The protein below binds the small molecule below.
Small molecule (SMILES): Nc1ncnc2c1ncn2[C@@H]1O[C@H](CO[P](=O)(O)O[P](=O)(O)NP(=O)(O)O)[C@@H](O)[C@H]1O

Sequence of chain 1.D:
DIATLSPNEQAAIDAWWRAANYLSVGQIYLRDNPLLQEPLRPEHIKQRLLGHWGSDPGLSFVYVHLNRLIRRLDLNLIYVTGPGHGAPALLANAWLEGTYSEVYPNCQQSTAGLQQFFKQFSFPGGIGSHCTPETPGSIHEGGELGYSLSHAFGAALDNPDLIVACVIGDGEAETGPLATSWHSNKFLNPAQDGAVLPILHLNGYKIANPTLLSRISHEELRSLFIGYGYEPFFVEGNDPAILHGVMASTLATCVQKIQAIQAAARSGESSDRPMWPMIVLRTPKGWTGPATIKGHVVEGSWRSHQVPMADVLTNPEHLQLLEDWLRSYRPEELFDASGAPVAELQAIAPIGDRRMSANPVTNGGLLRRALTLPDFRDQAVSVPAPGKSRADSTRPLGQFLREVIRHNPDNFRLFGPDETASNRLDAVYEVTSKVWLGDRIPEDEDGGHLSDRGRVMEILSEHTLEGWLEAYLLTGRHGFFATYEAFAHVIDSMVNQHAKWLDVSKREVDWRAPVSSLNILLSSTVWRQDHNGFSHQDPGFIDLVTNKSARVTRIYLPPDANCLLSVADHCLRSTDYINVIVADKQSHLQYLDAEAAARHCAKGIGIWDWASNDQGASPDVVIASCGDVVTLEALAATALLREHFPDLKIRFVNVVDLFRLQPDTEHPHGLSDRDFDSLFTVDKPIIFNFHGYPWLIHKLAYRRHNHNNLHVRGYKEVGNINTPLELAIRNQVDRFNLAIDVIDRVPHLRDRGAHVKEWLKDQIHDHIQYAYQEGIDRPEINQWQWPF

Sequence of chain 1.C:
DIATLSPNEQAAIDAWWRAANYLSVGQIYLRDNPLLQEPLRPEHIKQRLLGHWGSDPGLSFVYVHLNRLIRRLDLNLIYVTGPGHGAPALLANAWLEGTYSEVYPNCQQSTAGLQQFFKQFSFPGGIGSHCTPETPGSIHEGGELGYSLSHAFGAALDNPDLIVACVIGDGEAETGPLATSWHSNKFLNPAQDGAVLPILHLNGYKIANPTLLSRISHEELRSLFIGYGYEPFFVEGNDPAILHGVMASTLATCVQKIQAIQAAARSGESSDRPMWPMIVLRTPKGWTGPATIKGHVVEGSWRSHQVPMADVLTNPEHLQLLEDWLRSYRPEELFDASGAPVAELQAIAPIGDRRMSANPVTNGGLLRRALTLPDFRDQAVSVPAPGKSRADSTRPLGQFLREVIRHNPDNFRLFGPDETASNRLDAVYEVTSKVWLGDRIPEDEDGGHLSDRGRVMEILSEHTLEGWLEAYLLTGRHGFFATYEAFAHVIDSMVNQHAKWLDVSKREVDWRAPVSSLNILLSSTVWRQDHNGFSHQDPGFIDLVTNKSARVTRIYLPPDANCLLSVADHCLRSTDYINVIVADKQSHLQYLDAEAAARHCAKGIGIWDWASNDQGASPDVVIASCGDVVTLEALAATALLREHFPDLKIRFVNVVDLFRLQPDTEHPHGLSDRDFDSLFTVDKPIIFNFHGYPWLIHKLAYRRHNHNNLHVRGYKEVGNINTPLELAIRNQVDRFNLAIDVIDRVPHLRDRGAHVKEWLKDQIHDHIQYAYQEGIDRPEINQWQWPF

Sequence of chain 1.E:
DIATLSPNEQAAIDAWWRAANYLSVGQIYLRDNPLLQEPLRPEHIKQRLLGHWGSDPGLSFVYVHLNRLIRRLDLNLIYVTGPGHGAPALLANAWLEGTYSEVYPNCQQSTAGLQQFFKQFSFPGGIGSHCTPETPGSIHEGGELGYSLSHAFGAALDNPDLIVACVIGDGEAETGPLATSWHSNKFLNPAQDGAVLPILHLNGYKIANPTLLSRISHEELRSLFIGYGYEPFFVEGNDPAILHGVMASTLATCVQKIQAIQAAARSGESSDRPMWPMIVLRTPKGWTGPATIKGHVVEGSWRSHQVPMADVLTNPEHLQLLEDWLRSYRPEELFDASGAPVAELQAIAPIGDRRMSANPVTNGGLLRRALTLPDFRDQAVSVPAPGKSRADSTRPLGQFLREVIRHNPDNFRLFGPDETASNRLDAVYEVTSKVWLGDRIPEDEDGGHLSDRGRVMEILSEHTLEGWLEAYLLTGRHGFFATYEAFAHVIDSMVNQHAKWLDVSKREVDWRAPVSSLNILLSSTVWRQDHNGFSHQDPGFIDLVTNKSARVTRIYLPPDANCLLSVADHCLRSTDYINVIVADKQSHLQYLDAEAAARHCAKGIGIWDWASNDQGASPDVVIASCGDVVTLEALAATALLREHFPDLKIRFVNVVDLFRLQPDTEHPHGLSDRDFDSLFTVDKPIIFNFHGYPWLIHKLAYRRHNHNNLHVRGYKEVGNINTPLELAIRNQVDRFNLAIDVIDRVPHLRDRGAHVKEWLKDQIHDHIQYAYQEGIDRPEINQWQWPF

Binding-site contacts:
Ligand atom C1' contacts residue HIS706 of chain 1.C at 3.5 Å.
Ligand atom O3G contacts residue ARG753 of chain 1.C at 3.8 Å.
Ligand atom O2G contacts residue TYR710 of chain 1.D at 3.6 Å.
Ligand atom O2B contacts residue ARG753 of chain 1.C at 2.7 Å (salt-bridge).
Ligand atom O1B contacts residue ARG753 of chain 1.C at 3.1 Å (salt-bridge).
Ligand atom C8 contacts residue TYR710 of chain 1.D at 3.4 Å (hydrophobic).
Ligand atom O3A contacts residue VAL720 of chain 1.C at 3.6 Å (h-bond).
Ligand atom O2A contacts residue HIS719 of chain 1.C at 3.8 Å.
Ligand atom C5 contacts residue HIS706 of chain 1.C at 3.6 Å.
Ligand atom C8 contacts residue HIS706 of chain 1.C at 3.3 Å.
Ligand atom N1 contacts residue ANP1 of chain 1.V at 3.0 Å (h-bond).
Ligand atom N1 contacts residue TYR710 of chain 1.D at 3.7 Å.
Ligand atom PA contacts residue VAL720 of chain 1.C at 3.8 Å.
Ligand atom O2A contacts residue HIS706 of chain 1.C at 2.4 Å (h-bond).
Ligand atom O1B contacts residue HIS719 of chain 1.C at 3.0 Å (h-bond).
Ligand atom N9 contacts residue HIS706 of chain 1.C at 3.3 Å.
Ligand atom O1A contacts residue HIS706 of chain 1.C at 3.3 Å (h-bond).
Ligand atom O2G contacts residue ARG711 of chain 1.D at 2.9 Å (salt-bridge).
Ligand atom PB contacts residue ARG721 of chain 1.C at 3.6 Å.
Ligand atom O1A contacts residue LEU718 of chain 1.C at 3.5 Å (h-bond).
Ligand atom N6 contacts residue HIS715 of chain 1.C at 3.8 Å.
Ligand atom C2' contacts residue TYR710 of chain 1.D at 3.3 Å (hydrophobic).
Ligand atom O3A contacts residue ARG721 of chain 1.C at 3.1 Å (salt-bridge).
Ligand atom O2B contacts residue ARG721 of chain 1.C at 2.7 Å (salt-bridge).
Ligand atom O2A contacts residue VAL720 of chain 1.C at 2.8 Å (h-bond).
Ligand atom C2 contacts residue HIS706 of chain 1.C at 3.7 Å.
Ligand atom N6 contacts residue TYR710 of chain 1.D at 3.7 Å.
Ligand atom O3A contacts residue HIS719 of chain 1.C at 3.7 Å.
Ligand atom C6 contacts residue ANP1 of chain 1.V at 3.8 Å.
Ligand atom N7 contacts residue TYR710 of chain 1.D at 3.2 Å.
Ligand atom PB contacts residue ARG753 of chain 1.C at 3.5 Å.
Ligand atom O4' contacts residue HIS706 of chain 1.C at 3.1 Å.
Ligand atom N7 contacts residue HIS706 of chain 1.C at 3.5 Å.
Ligand atom O2' contacts residue TYR710 of chain 1.D at 3.3 Å.
Ligand atom C6 contacts residue TYR710 of chain 1.D at 3.5 Å (hydrophobic).
Ligand atom C4 contacts residue HIS706 of chain 1.C at 3.5 Å.
Ligand atom C5 contacts residue TYR710 of chain 1.D at 3.4 Å (hydrophobic).
Ligand atom N6 contacts residue ANP1 of chain 1.V at 3.7 Å.
Ligand atom PA contacts residue HIS706 of chain 1.C at 3.2 Å.
Ligand atom N3 contacts residue HIS706 of chain 1.C at 3.6 Å.